This protein binds this small molecule.
Small molecule (SMILES): Cc1cc(CCCCCOc2ccc(C3=N[C@@H](C)CO3)cc2)on1

Sequence of chain 15.C:
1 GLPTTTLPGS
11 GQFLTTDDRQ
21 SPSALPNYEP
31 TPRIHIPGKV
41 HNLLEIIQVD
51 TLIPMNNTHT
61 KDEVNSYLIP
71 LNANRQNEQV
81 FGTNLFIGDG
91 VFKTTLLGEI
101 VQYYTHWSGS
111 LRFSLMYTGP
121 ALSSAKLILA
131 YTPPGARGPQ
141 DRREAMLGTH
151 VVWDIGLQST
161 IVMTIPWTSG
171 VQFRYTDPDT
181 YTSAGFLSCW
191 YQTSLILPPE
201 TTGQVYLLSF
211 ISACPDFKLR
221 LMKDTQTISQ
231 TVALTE

Sequence of chain 14.C:
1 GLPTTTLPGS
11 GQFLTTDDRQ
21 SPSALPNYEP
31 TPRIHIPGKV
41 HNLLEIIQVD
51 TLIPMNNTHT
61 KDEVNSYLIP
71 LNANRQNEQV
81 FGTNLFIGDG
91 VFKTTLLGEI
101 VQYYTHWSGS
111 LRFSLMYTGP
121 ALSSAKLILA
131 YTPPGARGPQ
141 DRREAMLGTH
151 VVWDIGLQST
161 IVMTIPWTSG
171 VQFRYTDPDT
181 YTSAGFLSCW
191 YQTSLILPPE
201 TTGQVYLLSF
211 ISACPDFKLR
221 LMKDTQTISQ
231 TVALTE

Sequence of chain 14.A:
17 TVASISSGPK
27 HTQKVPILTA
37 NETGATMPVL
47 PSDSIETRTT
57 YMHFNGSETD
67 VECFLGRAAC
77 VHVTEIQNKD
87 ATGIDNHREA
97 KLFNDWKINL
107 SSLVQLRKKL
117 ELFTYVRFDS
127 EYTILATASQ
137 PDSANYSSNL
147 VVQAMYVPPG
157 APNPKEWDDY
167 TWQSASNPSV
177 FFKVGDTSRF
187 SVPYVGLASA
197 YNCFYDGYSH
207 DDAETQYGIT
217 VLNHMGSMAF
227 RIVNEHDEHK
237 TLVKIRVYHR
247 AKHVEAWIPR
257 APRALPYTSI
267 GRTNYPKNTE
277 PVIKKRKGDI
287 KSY

Binding-site contacts:
Ligand atom C5C contacts residue VAL191 of chain 14.A at 3.7 Å (hydrophobic).
Ligand atom C4B contacts residue TYR152 of chain 14.A at 4.0 Å (hydrophobic).
Ligand atom CM1 contacts residue SER175 of chain 14.A at 3.9 Å.
Ligand atom C5A contacts residue PHE186 of chain 14.A at 3.7 Å (hydrophobic).
Ligand atom C4C contacts residue VAL191 of chain 14.A at 3.3 Å (hydrophobic).
Ligand atom N3A contacts residue ALA24 of chain 14.C at 3.9 Å.
Ligand atom C1B contacts residue TYR128 of chain 14.A at 3.7 Å (hydrophobic).
Ligand atom C2B contacts residue VAL188 of chain 14.A at 3.3 Å (hydrophobic).
Ligand atom CM1 contacts residue PRO174 of chain 14.A at 3.8 Å (hydrophobic).
Ligand atom C2A contacts residue TYR152 of chain 14.A at 3.8 Å (hydrophobic).
Ligand atom C1B contacts residue VAL188 of chain 14.A at 3.7 Å (hydrophobic).
Ligand atom O1A contacts residue PHE186 of chain 14.A at 3.2 Å.
Ligand atom C4B contacts residue PHE186 of chain 14.A at 3.9 Å (hydrophobic).
Ligand atom C2A contacts residue PHE186 of chain 14.A at 3.6 Å (hydrophobic).
Ligand atom C1B contacts residue ILE104 of chain 14.A at 4.0 Å (hydrophobic).
Ligand atom C5A contacts residue VAL176 of chain 14.A at 3.8 Å (hydrophobic).
Ligand atom C5B contacts residue MET224 of chain 14.A at 3.2 Å (hydrophobic).
Ligand atom C4 contacts residue PHE124 of chain 14.A at 3.9 Å (hydrophobic).
Ligand atom C6B contacts residue TYR128 of chain 14.A at 3.4 Å (hydrophobic).
Ligand atom CM1 contacts residue VAL176 of chain 14.A at 3.4 Å (hydrophobic).
Ligand atom C4 contacts residue LEU106 of chain 14.A at 3.6 Å (hydrophobic).
Ligand atom C4 contacts residue TYR197 of chain 14.A at 3.9 Å (hydrophobic).
Ligand atom C3 contacts residue ASN219 of chain 14.A at 3.9 Å.
Ligand atom C3C contacts residue TYR128 of chain 14.A at 3.3 Å (hydrophobic).
Ligand atom N2 contacts residue ASN219 of chain 14.A at 3.0 Å (h-bond).
Ligand atom N3A contacts residue PRO174 of chain 14.A at 3.9 Å.
Ligand atom C6B contacts residue ILE104 of chain 14.A at 3.6 Å (hydrophobic).
Ligand atom C1C contacts residue LEU106 of chain 14.A at 3.6 Å (hydrophobic).
Ligand atom O1 contacts residue ASN219 of chain 14.A at 3.9 Å.
Ligand atom C6B contacts residue MET224 of chain 14.A at 3.6 Å (hydrophobic).
Ligand atom C3B contacts residue TYR152 of chain 14.A at 3.6 Å (hydrophobic).
Ligand atom C2C contacts residue TYR197 of chain 14.A at 3.8 Å (hydrophobic).
Ligand atom C4A contacts residue PRO174 of chain 14.A at 3.4 Å (hydrophobic).
Ligand atom C4C contacts residue TYR197 of chain 14.A at 4.0 Å (hydrophobic).
Ligand atom O1B contacts residue TYR128 of chain 14.A at 3.4 Å (h-bond).
Ligand atom C5B contacts residue PHE186 of chain 14.A at 3.9 Å (hydrophobic).
Ligand atom N3A contacts residue TYR152 of chain 14.A at 3.6 Å.
Ligand atom C5 contacts residue LEU106 of chain 14.A at 3.8 Å (hydrophobic).
Ligand atom CM1 contacts residue LEU14 of chain 15.C at 3.3 Å (hydrophobic).
Ligand atom C3B contacts residue VAL188 of chain 14.A at 3.5 Å (hydrophobic).